Binding-site contacts:
Ligand atom C5 contacts residue SER161 of chain 4.B at 3.5 Å.
Ligand atom OP2 contacts residue TYR156 of chain 4.B at 2.6 Å (h-bond).
Ligand atom O3' contacts residue THR131 of chain 4.B at 3.4 Å.
Ligand atom O4' contacts residue ASN9 of chain 4.B at 3.1 Å (h-bond).
Ligand atom C2' contacts residue THR131 of chain 4.B at 3.5 Å.
Ligand atom C1' contacts residue GLY152 of chain 4.B at 3.7 Å.
Ligand atom OP1 contacts residue ASN31 of chain 4.B at 3.3 Å (h-bond).
Ligand atom P contacts residue ASN31 of chain 4.B at 3.6 Å.
Ligand atom N3 contacts residue PHE155 of chain 4.B at 3.4 Å (h-bond).
Ligand atom O2' contacts residue GLY133 of chain 4.B at 3.1 Å (h-bond).
Ligand atom OP2 contacts residue TYR162 of chain 4.B at 2.5 Å (h-bond).
Ligand atom C2 contacts residue GLY152 of chain 4.B at 3.8 Å.
Ligand atom C6 contacts residue TYR156 of chain 4.B at 3.8 Å (hydrophobic).
Ligand atom C5 contacts residue TYR156 of chain 4.B at 3.5 Å (hydrophobic).
Ligand atom C6 contacts residue GLY10 of chain 4.B at 3.8 Å.
Ligand atom OP3 contacts residue ASN31 of chain 4.B at 3.1 Å (h-bond).
Ligand atom C3' contacts residue TYR156 of chain 4.B at 3.2 Å (hydrophobic).
Ligand atom C4 contacts residue GLY10 of chain 4.B at 3.8 Å.
Ligand atom C2 contacts residue PHE155 of chain 4.B at 3.7 Å (hydrophobic).
Ligand atom O4' contacts residue GLY8 of chain 4.B at 3.2 Å.
Ligand atom N4 contacts residue SER161 of chain 4.B at 2.8 Å (h-bond).
Ligand atom C4 contacts residue TYR156 of chain 4.B at 3.6 Å (hydrophobic).
Ligand atom N1 contacts residue GLY152 of chain 4.B at 3.7 Å.
Ligand atom O2' contacts residue THR131 of chain 4.B at 2.9 Å (h-bond).
Ligand atom O4' contacts residue GLY152 of chain 4.B at 3.8 Å.
Ligand atom N3 contacts residue TYR156 of chain 4.B at 3.2 Å (h-bond).
Ligand atom C4 contacts residue SER161 of chain 4.B at 3.5 Å.
Ligand atom C5' contacts residue ASN9 of chain 4.B at 3.7 Å.
Ligand atom O3' contacts residue TYR156 of chain 4.B at 3.6 Å.
Ligand atom C5 contacts residue GLY10 of chain 4.B at 3.8 Å.
Ligand atom N3 contacts residue ASP154 of chain 4.B at 3.5 Å (salt-bridge).
Ligand atom C5 contacts residue TYR162 of chain 4.B at 3.7 Å (hydrophobic).
Ligand atom O2 contacts residue ASP154 of chain 4.B at 2.8 Å (salt-bridge).
Ligand atom N4 contacts residue TYR156 of chain 4.B at 3.4 Å.
Ligand atom OP1 contacts residue TYR156 of chain 4.B at 3.3 Å (h-bond).
Ligand atom P contacts residue TYR156 of chain 4.B at 3.4 Å.
Ligand atom C2 contacts residue ASP154 of chain 4.B at 3.4 Å.
Ligand atom O2 contacts residue ILE153 of chain 4.B at 3.4 Å.
Ligand atom O2 contacts residue PHE155 of chain 4.B at 3.1 Å (h-bond).
Ligand atom O3' contacts residue SER132 of chain 4.B at 3.1 Å (h-bond).

Sequence of chain 4.B:
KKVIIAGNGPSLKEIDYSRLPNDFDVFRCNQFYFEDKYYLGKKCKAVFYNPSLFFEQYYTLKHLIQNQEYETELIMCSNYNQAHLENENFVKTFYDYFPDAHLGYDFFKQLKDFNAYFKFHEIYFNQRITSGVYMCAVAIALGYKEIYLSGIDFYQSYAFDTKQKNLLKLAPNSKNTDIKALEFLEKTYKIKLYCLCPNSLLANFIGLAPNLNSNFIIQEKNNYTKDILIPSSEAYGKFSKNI

The small molecule below binds the protein below.
Small molecule (SMILES): Nc1cc[n+]([C@@H]2O[C@H](COP(=O)(O)O)[C@@H](O)[C@H]2O)c(=O)[nH]1